Binding-site contacts:
Ligand atom C16 contacts residue TYR570 of chain 1.A at 3.4 Å (hydrophobic).
Ligand atom C24 contacts residue PHE571 of chain 1.A at 4.1 Å (hydrophobic).
Ligand atom C22 contacts residue MET636 of chain 1.A at 4.3 Å (hydrophobic).
Ligand atom C25 contacts residue PHE640 of chain 1.A at 4.3 Å (hydrophobic).
Ligand atom C25 contacts residue ILE639 of chain 1.A at 4.2 Å (hydrophobic).
Ligand atom C11 contacts residue CYS635 of chain 1.A at 4.2 Å (hydrophobic).
Ligand atom C27 contacts residue ILE639 of chain 1.A at 3.9 Å (hydrophobic).
Ligand atom C14 contacts residue TYR576 of chain 1.A at 4.3 Å (hydrophobic).
Ligand atom C14 contacts residue ALA632 of chain 1.A at 4.4 Å (hydrophobic).
Ligand atom C9 contacts residue ALA632 of chain 1.A at 4.5 Å (hydrophobic).
Ligand atom C12 contacts residue CYS635 of chain 1.A at 3.9 Å (hydrophobic).
Ligand atom C16 contacts residue MET636 of chain 1.A at 4.1 Å (hydrophobic).
Ligand atom C27 contacts residue PHE640 of chain 1.A at 2.8 Å (hydrophobic).
Ligand atom C17 contacts residue MET636 of chain 1.A at 4.3 Å (hydrophobic).
Ligand atom C24 contacts residue MET636 of chain 1.A at 4.1 Å (hydrophobic).
Ligand atom C4 contacts residue LYS628 of chain 1.A at 4.4 Å.
Ligand atom C23 contacts residue MET636 of chain 1.A at 4.4 Å (hydrophobic).
Ligand atom C22 contacts residue PHE571 of chain 1.A at 3.5 Å (hydrophobic).
Ligand atom C7 contacts residue TYR576 of chain 1.A at 4.3 Å (hydrophobic).
Ligand atom C15 contacts residue TYR570 of chain 1.A at 3.8 Å (hydrophobic).
Ligand atom C15 contacts residue TYR576 of chain 1.A at 3.4 Å (hydrophobic).
Ligand atom C16 contacts residue TYR576 of chain 1.A at 4.2 Å (hydrophobic).
Ligand atom C23 contacts residue PHE571 of chain 1.A at 4.2 Å (hydrophobic).

This small molecule binds to this protein.
Small molecule (SMILES): CC(C)CCC[C@@H](C)[C@H]1CC[C@H]2[C@@H]3CC=C4C[C@@H](O)CC[C@]4(C)[C@H]3CC[C@]12C

Sequence of chain 1.A:
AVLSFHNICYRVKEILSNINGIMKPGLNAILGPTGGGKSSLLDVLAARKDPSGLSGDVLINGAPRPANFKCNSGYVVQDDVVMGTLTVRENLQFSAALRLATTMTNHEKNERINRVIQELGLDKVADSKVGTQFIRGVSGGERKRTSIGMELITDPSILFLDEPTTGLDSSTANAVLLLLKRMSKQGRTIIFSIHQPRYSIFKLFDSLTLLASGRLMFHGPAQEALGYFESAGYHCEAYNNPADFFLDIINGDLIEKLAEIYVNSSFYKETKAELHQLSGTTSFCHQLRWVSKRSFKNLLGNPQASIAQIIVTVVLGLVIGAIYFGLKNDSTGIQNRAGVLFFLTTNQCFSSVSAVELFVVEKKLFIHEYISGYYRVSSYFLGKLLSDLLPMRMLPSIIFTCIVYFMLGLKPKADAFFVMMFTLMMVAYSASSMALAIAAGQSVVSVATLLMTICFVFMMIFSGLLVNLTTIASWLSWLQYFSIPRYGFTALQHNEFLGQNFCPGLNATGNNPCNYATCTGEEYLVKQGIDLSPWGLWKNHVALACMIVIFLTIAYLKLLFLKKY